Binding-site contacts:
Ligand atom O23 contacts residue ASP143 of chain 1.A at 3.3 Å (salt-bridge).
Ligand atom S21 contacts residue LYS32 of chain 1.A at 3.8 Å.
Ligand atom C1 contacts residue LEU82 of chain 1.A at 3.6 Å (hydrophobic).
Ligand atom C6 contacts residue LEU82 of chain 1.A at 3.5 Å (hydrophobic).
Ligand atom O13 contacts residue GLU80 of chain 1.A at 3.7 Å.
Ligand atom O23 contacts residue LYS32 of chain 1.A at 2.9 Å (salt-bridge).
Ligand atom C3 contacts residue ASP85 of chain 1.A at 3.6 Å.
Ligand atom O24 contacts residue VAL18 of chain 1.A at 3.3 Å.
Ligand atom C5 contacts residue ASP83 of chain 1.A at 3.5 Å.
Ligand atom C3 contacts residue ILE10 of chain 1.A at 3.4 Å (hydrophobic).
Ligand atom C1 contacts residue ILE10 of chain 1.A at 3.8 Å (hydrophobic).
Ligand atom C12 contacts residue LEU132 of chain 1.A at 3.5 Å (hydrophobic).
Ligand atom C4 contacts residue ASP85 of chain 1.A at 3.8 Å.
Ligand atom C16 contacts residue ALA30 of chain 1.A at 3.8 Å (hydrophobic).
Ligand atom C6 contacts residue GLN84 of chain 1.A at 3.9 Å.
Ligand atom C9 contacts residue LEU132 of chain 1.A at 4.0 Å (hydrophobic).
Ligand atom O22 contacts residue ALA142 of chain 1.A at 3.9 Å.
Ligand atom C17 contacts residue PHE79 of chain 1.A at 3.4 Å (hydrophobic).
Ligand atom C12 contacts residue GLU80 of chain 1.A at 3.8 Å.
Ligand atom S21 contacts residue ASP143 of chain 1.A at 3.9 Å.
Ligand atom C6 contacts residue ASP83 of chain 1.A at 3.3 Å.
Ligand atom O22 contacts residue ASP143 of chain 1.A at 3.2 Å.
Ligand atom O13 contacts residue LEU82 of chain 1.A at 2.8 Å (h-bond).
Ligand atom N7 contacts residue ILE10 of chain 1.A at 3.6 Å.
Ligand atom C15 contacts residue LEU132 of chain 1.A at 3.6 Å (hydrophobic).
Ligand atom C12 contacts residue LEU82 of chain 1.A at 4.0 Å (hydrophobic).
Ligand atom C5 contacts residue ILE10 of chain 1.A at 3.9 Å (hydrophobic).
Ligand atom C11 contacts residue LEU132 of chain 1.A at 3.5 Å (hydrophobic).
Ligand atom C17 contacts residue VAL63 of chain 1.A at 3.8 Å (hydrophobic).
Ligand atom C16 contacts residue LEU132 of chain 1.A at 3.7 Å (hydrophobic).
Ligand atom C18 contacts residue PHE79 of chain 1.A at 3.8 Å (hydrophobic).
Ligand atom N14 contacts residue GLU80 of chain 1.A at 3.0 Å (salt-bridge).
Ligand atom C4 contacts residue ILE10 of chain 1.A at 3.3 Å (hydrophobic).
Ligand atom C12 contacts residue ALA30 of chain 1.A at 3.5 Å (hydrophobic).
Ligand atom O24 contacts residue LYS32 of chain 1.A at 3.1 Å.
Ligand atom N7 contacts residue LEU82 of chain 1.A at 3.1 Å (h-bond).
Ligand atom O13 contacts residue ALA30 of chain 1.A at 3.7 Å.
Ligand atom N14 contacts residue LEU132 of chain 1.A at 3.7 Å.
Ligand atom O13 contacts residue HIS81 of chain 1.A at 3.4 Å.
Ligand atom N14 contacts residue ALA30 of chain 1.A at 3.2 Å.

A small-molecule ligand and the protein it binds are described below.
Small molecule (SMILES): O=C1Nc2ccc(S(=O)(=O)O)cc2/C1=C1/Nc2ccccc2C1=O

Sequence of chain 1.A:
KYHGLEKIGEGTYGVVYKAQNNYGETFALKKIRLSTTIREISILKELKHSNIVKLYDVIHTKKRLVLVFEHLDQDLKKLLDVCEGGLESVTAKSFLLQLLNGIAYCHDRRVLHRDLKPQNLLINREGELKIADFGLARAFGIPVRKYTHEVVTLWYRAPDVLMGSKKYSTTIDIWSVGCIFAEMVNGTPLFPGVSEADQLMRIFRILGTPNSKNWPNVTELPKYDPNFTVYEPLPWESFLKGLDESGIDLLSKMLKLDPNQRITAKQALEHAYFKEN